Sequence of chain 3.A:
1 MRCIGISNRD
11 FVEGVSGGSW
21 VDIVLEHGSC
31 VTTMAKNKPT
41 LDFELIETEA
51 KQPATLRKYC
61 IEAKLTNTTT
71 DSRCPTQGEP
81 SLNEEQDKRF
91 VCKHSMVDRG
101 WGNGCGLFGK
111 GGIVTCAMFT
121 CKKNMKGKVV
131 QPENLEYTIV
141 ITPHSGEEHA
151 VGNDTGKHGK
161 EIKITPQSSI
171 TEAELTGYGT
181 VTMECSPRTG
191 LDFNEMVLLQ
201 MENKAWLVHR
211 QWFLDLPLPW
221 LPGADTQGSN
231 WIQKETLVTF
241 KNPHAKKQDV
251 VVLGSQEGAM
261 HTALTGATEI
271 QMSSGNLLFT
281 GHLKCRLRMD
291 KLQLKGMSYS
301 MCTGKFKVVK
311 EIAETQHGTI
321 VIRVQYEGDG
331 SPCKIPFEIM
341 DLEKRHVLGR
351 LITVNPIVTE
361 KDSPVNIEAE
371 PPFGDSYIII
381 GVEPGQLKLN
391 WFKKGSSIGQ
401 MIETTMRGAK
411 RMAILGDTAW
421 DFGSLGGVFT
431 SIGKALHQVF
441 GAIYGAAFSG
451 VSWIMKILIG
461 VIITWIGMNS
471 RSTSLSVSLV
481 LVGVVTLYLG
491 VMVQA

A small-molecule ligand and the protein it binds are described below.
Small molecule (SMILES): CC(=O)N[C@@H]1[C@@H](O)[C@H](O)[C@@H](CO)O[C@H]1O

Binding-site contacts:
Ligand atom C8 contacts residue ASN67 of chain 3.A at 4.2 Å.
Ligand atom C2 contacts residue ASN67 of chain 3.A at 2.5 Å.
Ligand atom O7 contacts residue ASN67 of chain 3.A at 4.1 Å.
Ligand atom C7 contacts residue ASN67 of chain 3.A at 3.7 Å.
Ligand atom C8 contacts residue MET118 of chain 3.A at 4.3 Å (hydrophobic).
Ligand atom C1 contacts residue ASN67 of chain 3.A at 1.4 Å.
Ligand atom N2 contacts residue ASN67 of chain 3.A at 2.9 Å (h-bond).
Ligand atom O5 contacts residue ASN67 of chain 3.A at 2.4 Å (h-bond).
Ligand atom C8 contacts residue PHE90 of chain 3.A at 3.9 Å (hydrophobic).
Ligand atom C3 contacts residue ASN67 of chain 3.A at 3.8 Å.
Ligand atom C4 contacts residue ASN67 of chain 3.A at 4.2 Å.
Ligand atom C5 contacts residue ASN67 of chain 3.A at 3.7 Å.